Binding-site contacts:
Ligand atom O7 contacts residue GLN374 of chain 1.B at 3.0 Å.
Ligand atom C6 contacts residue SER380 of chain 1.B at 4.1 Å.
Ligand atom O6 contacts residue SER380 of chain 1.B at 3.7 Å.
Ligand atom C1 contacts residue ILE381 of chain 1.B at 3.9 Å (hydrophobic).
Ligand atom C7 contacts residue ASN378 of chain 1.B at 3.7 Å.
Ligand atom C1 contacts residue ASN378 of chain 1.B at 1.4 Å.
Ligand atom C1 contacts residue SER380 of chain 1.B at 3.4 Å.
Ligand atom C6 contacts residue ILE381 of chain 1.B at 4.0 Å (hydrophobic).
Ligand atom O5 contacts residue SER380 of chain 1.B at 3.3 Å (h-bond).
Ligand atom C4 contacts residue ASN378 of chain 1.B at 4.2 Å.
Ligand atom N2 contacts residue GLN374 of chain 1.B at 4.3 Å.
Ligand atom C1 contacts residue GLN374 of chain 1.B at 4.0 Å.
Ligand atom N2 contacts residue ASN378 of chain 1.B at 2.8 Å (h-bond).
Ligand atom C2 contacts residue ASN378 of chain 1.B at 2.4 Å.
Ligand atom O6 contacts residue ILE381 of chain 1.B at 3.8 Å.
Ligand atom C6 contacts residue TYR370 of chain 1.B at 4.4 Å (hydrophobic).
Ligand atom C6 contacts residue GLU384 of chain 1.B at 2.2 Å.
Ligand atom C5 contacts residue GLU384 of chain 1.B at 3.5 Å.
Ligand atom C5 contacts residue ASN378 of chain 1.B at 3.7 Å.
Ligand atom O5 contacts residue GLN374 of chain 1.B at 4.5 Å.
Ligand atom O7 contacts residue ASN378 of chain 1.B at 4.2 Å.
Ligand atom C2 contacts residue GLN374 of chain 1.B at 4.2 Å.
Ligand atom C7 contacts residue GLN374 of chain 1.B at 4.0 Å.
Ligand atom C3 contacts residue ASN378 of chain 1.B at 3.8 Å.
Ligand atom C5 contacts residue SER380 of chain 1.B at 3.4 Å.
Ligand atom C5 contacts residue ILE381 of chain 1.B at 4.2 Å (hydrophobic).
Ligand atom O5 contacts residue ASN378 of chain 1.B at 2.4 Å (h-bond).
Ligand atom O5 contacts residue ILE381 of chain 1.B at 3.1 Å.
Ligand atom O5 contacts residue GLU384 of chain 1.B at 4.3 Å.
Ligand atom O6 contacts residue GLU384 of chain 1.B at 1.3 Å (salt-bridge).

A small-molecule ligand and the protein it binds are described below.
Small molecule (SMILES): CC(=O)N[C@@H]1[C@@H](O)[C@H](O)[C@@H](CO)O[C@H]1O

Sequence of chain 1.B:
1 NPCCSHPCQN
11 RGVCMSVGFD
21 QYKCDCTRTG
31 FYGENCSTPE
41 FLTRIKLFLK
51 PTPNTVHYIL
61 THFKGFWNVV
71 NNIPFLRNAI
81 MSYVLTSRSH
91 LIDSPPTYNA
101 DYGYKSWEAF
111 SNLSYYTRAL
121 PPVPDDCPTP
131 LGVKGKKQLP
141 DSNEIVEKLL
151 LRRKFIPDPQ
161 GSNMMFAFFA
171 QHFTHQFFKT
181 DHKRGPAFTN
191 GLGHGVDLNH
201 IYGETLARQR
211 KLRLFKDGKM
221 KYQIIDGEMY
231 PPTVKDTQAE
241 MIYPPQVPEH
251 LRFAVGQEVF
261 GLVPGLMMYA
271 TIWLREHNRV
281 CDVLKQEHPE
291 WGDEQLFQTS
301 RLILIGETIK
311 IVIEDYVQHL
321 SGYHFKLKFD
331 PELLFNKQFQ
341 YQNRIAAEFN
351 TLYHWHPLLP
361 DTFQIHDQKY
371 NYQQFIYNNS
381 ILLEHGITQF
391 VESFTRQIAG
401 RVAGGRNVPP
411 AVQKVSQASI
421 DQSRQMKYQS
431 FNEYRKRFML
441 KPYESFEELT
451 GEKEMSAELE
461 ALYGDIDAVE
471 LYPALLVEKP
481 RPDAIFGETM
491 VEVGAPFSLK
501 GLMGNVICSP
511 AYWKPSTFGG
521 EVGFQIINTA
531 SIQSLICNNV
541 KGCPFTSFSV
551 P